Binding-site contacts:
Ligand atom C22 contacts residue ILE291 of chain 1.A at 4.1 Å (hydrophobic).
Ligand atom C6 contacts residue ILE406 of chain 1.A at 3.6 Å (hydrophobic).
Ligand atom O1 contacts residue ARG301 of chain 1.A at 4.2 Å.
Ligand atom C8 contacts residue ILE406 of chain 1.A at 4.1 Å (hydrophobic).
Ligand atom C2 contacts residue TRP311 of chain 1.A at 4.3 Å (hydrophobic).
Ligand atom C6 contacts residue PHE316 of chain 1.A at 4.1 Å (hydrophobic).
Ligand atom C8 contacts residue VAL294 of chain 1.A at 4.3 Å (hydrophobic).
Ligand atom C24 contacts residue ILE291 of chain 1.A at 3.8 Å (hydrophobic).
Ligand atom C18 contacts residue ILE291 of chain 1.A at 4.5 Å (hydrophobic).
Ligand atom C3 contacts residue TRP311 of chain 1.A at 4.4 Å (hydrophobic).
Ligand atom C15 contacts residue PHE316 of chain 1.A at 4.3 Å (hydrophobic).
Ligand atom O1 contacts residue VAL312 of chain 1.A at 4.4 Å.
Ligand atom C1 contacts residue TRP311 of chain 1.A at 4.1 Å (hydrophobic).
Ligand atom C7 contacts residue PHE316 of chain 1.A at 3.6 Å (hydrophobic).
Ligand atom C20 contacts residue ILE291 of chain 1.A at 4.5 Å (hydrophobic).
Ligand atom C4 contacts residue TRP399 of chain 1.A at 4.5 Å (hydrophobic).
Ligand atom C3 contacts residue VAL312 of chain 1.A at 4.2 Å (hydrophobic).
Ligand atom C7 contacts residue ILE406 of chain 1.A at 3.3 Å (hydrophobic).
Ligand atom O1 contacts residue PRO309 of chain 1.A at 4.4 Å.
Ligand atom C19 contacts residue VAL294 of chain 1.A at 3.8 Å (hydrophobic).
Ligand atom C24 contacts residue LEU410 of chain 1.A at 4.2 Å (hydrophobic).
Ligand atom C15 contacts residue ILE406 of chain 1.A at 3.8 Å (hydrophobic).
Ligand atom C18 contacts residue VAL294 of chain 1.A at 3.6 Å (hydrophobic).
Ligand atom O1 contacts residue TRP399 of chain 1.A at 4.0 Å.
Ligand atom C4 contacts residue THR298 of chain 1.A at 4.3 Å.
Ligand atom C23 contacts residue ILE291 of chain 1.A at 3.8 Å (hydrophobic).

Sequence of chain 1.A:
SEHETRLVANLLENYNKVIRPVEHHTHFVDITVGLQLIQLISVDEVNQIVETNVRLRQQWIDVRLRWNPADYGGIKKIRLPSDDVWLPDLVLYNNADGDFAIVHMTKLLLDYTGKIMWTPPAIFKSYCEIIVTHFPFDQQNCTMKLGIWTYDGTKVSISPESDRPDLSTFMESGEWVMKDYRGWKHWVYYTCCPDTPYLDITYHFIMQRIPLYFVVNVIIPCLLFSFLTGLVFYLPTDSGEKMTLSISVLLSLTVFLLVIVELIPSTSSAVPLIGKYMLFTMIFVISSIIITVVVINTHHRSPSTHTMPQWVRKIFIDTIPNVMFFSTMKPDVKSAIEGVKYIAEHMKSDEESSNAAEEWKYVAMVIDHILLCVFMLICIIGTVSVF

A small-molecule ligand and the protein it binds are described below.
Small molecule (SMILES): CC(C)CCC[C@@H](C)[C@H]1CC[C@H]2[C@@H]3CC=C4C[C@@H](O)CC[C@]4(C)[C@H]3CC[C@]12C